The protein below binds the small molecule below.
Small molecule (SMILES): CC(=O)N[C@@H]1[C@@H](O)[C@H](O)[C@@H](CO)O[C@H]1O

Sequence of chain 1.B:
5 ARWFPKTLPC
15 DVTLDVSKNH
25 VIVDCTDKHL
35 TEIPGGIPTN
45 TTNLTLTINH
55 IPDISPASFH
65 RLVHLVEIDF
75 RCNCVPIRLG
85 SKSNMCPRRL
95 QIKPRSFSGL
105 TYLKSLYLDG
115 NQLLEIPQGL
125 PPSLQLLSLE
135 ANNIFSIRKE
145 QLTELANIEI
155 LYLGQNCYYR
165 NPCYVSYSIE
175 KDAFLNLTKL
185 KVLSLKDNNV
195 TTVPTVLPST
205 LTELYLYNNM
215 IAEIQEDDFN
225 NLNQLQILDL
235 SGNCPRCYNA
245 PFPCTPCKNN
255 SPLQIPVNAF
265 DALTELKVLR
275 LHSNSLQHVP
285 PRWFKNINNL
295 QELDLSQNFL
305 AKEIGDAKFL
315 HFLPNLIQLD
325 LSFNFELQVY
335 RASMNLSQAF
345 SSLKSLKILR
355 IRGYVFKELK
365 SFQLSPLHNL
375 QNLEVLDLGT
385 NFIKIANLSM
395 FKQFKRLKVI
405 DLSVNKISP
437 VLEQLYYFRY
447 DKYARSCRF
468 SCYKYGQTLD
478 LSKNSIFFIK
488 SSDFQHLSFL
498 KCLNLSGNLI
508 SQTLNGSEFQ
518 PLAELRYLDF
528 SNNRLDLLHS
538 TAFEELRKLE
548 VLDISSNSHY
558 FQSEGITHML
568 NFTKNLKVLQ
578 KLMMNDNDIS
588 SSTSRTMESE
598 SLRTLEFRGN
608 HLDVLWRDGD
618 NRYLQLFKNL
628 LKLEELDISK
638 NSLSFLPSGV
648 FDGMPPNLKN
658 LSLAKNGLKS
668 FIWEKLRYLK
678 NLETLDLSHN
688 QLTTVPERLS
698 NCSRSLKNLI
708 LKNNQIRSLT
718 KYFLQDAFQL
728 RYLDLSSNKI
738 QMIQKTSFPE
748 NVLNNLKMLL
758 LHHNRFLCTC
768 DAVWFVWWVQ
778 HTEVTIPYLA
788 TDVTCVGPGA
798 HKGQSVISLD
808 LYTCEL

Binding-site contacts:
Ligand atom O5 contacts residue ASN512 of chain 1.B at 2.4 Å (h-bond).
Ligand atom C5 contacts residue SER514 of chain 1.B at 3.2 Å.
Ligand atom C2 contacts residue ASN512 of chain 1.B at 2.5 Å.
Ligand atom C3 contacts residue ASN512 of chain 1.B at 3.8 Å.
Ligand atom C1 contacts residue SER514 of chain 1.B at 3.5 Å.
Ligand atom C5 contacts residue ASN512 of chain 1.B at 3.6 Å.
Ligand atom C7 contacts residue ASN512 of chain 1.B at 3.4 Å.
Ligand atom C6 contacts residue SER514 of chain 1.B at 3.9 Å.
Ligand atom O5 contacts residue SER514 of chain 1.B at 3.5 Å (h-bond).
Ligand atom O7 contacts residue ASN512 of chain 1.B at 3.6 Å (h-bond).
Ligand atom C4 contacts residue SER514 of chain 1.B at 4.3 Å.
Ligand atom N2 contacts residue ASN512 of chain 1.B at 2.9 Å (h-bond).
Ligand atom C4 contacts residue ASN512 of chain 1.B at 4.3 Å.
Ligand atom C1 contacts residue ASN512 of chain 1.B at 1.4 Å.